This protein binds this small molecule.
Small molecule (SMILES): CC(C)C[C@H](NC(=O)CN)C(=O)N[C@H](C(=O)N[C@H](C(=O)NCC(=O)N[C@@H](CO)C(=O)N[C@@H](CC(C)C)C(=O)N[C@@H](CCCN=C(N)N)C(=O)NCC=O)C(C)C)[C@@H](C)O

Binding-site contacts:
Ligand atom CG2 contacts residue MET259 of chain 6.C at 3.7 Å (hydrophobic).
Ligand atom CD2 contacts residue ARG43 of chain 6.C at 3.7 Å.
Ligand atom NH1 contacts residue ARG50 of chain 6.C at 3.7 Å.
Ligand atom O contacts residue ILE54 of chain 6.C at 3.4 Å.
Ligand atom CZ contacts residue ASP228 of chain 6.C at 3.2 Å.
Ligand atom N contacts residue ARG49 of chain 6.C at 3.5 Å (salt-bridge).
Ligand atom NH1 contacts residue ASP228 of chain 6.C at 3.2 Å (salt-bridge).
Ligand atom O contacts residue ILE39 of chain 6.C at 3.5 Å.
Ligand atom CA contacts residue ASP258 of chain 6.C at 3.3 Å.
Ligand atom N contacts residue ARG49 of chain 6.C at 3.7 Å.
Ligand atom NH1 contacts residue THR246 of chain 6.C at 3.5 Å.
Ligand atom CB contacts residue ILE39 of chain 6.C at 3.7 Å (hydrophobic).
Ligand atom N contacts residue ARG49 of chain 6.C at 3.5 Å (salt-bridge).
Ligand atom NH1 contacts residue ILE51 of chain 6.C at 3.5 Å (h-bond).
Ligand atom NE contacts residue ASP53 of chain 6.C at 3.6 Å (salt-bridge).
Ligand atom OG1 contacts residue ASP258 of chain 6.C at 3.5 Å.
Ligand atom N contacts residue ASP258 of chain 6.C at 2.9 Å (salt-bridge).
Ligand atom O contacts residue ARG43 of chain 6.C at 3.3 Å (salt-bridge).
Ligand atom CA contacts residue ILE54 of chain 6.C at 3.7 Å (hydrophobic).
Ligand atom N contacts residue ASP258 of chain 6.C at 3.3 Å (salt-bridge).
Ligand atom C contacts residue ASP258 of chain 6.C at 3.7 Å.
Ligand atom OG1 contacts residue MET259 of chain 6.C at 2.6 Å (h-bond).
Ligand atom CB contacts residue MET259 of chain 6.C at 3.5 Å (hydrophobic).
Ligand atom NH2 contacts residue THR246 of chain 6.C at 2.8 Å (h-bond).
Ligand atom N contacts residue ASP258 of chain 6.C at 3.7 Å.
Ligand atom CD1 contacts residue PRO57 of chain 6.C at 3.6 Å (hydrophobic).
Ligand atom C contacts residue ILE54 of chain 6.C at 3.7 Å (hydrophobic).
Ligand atom N contacts residue ASP258 of chain 6.C at 3.2 Å (salt-bridge).
Ligand atom NH2 contacts residue ASP228 of chain 6.C at 2.4 Å (salt-bridge).
Ligand atom CB contacts residue ASP258 of chain 6.C at 3.7 Å.
Ligand atom CA contacts residue ARG49 of chain 6.C at 3.7 Å.
Ligand atom CB contacts residue ARG49 of chain 6.C at 3.7 Å.
Ligand atom C contacts residue ARG49 of chain 6.C at 3.5 Å.
Ligand atom CD contacts residue ASP53 of chain 6.C at 3.3 Å.
Ligand atom O contacts residue ARG50 of chain 6.C at 3.7 Å.
Ligand atom CG2 contacts residue ALA42 of chain 6.C at 3.7 Å (hydrophobic).
Ligand atom O contacts residue ARG43 of chain 6.C at 2.9 Å (salt-bridge).
Ligand atom CB contacts residue ARG49 of chain 6.C at 3.6 Å.
Ligand atom C contacts residue ILE39 of chain 6.C at 3.6 Å (hydrophobic).
Ligand atom O contacts residue ARG49 of chain 6.C at 3.0 Å (salt-bridge).

Sequence of chain 6.C:
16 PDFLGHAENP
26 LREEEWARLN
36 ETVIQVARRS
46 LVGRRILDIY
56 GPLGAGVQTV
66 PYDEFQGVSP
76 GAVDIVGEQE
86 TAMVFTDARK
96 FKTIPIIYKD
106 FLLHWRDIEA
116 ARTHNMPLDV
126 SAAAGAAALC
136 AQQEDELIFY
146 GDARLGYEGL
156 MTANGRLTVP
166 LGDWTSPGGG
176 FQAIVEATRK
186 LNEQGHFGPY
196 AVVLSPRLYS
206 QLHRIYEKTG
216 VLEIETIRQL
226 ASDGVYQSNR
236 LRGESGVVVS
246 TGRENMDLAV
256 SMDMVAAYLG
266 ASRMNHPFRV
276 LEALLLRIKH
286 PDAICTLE